Binding-site contacts:
Ligand atom C3 contacts residue ASN254 of chain 1.WA at 4.1 Å.
Ligand atom O3 contacts residue ASN254 of chain 1.WA at 3.8 Å.
Ligand atom O3 contacts residue TRP287 of chain 1.XA at 3.8 Å.
Ligand atom O2 contacts residue THR52 of chain 1.XA at 4.4 Å.
Ligand atom O1 contacts residue TRP287 of chain 1.XA at 3.0 Å (h-bond).
Ligand atom C6 contacts residue TRP287 of chain 1.XA at 3.8 Å (hydrophobic).
Ligand atom O2 contacts residue SER256 of chain 1.WA at 4.0 Å.
Ligand atom C4 contacts residue TRP287 of chain 1.XA at 3.4 Å (hydrophobic).
Ligand atom C2 contacts residue TRP287 of chain 1.XA at 3.8 Å (hydrophobic).
Ligand atom C1 contacts residue TRP287 of chain 1.XA at 3.8 Å (hydrophobic).
Ligand atom O5 contacts residue TRP287 of chain 1.XA at 3.3 Å.
Ligand atom C3 contacts residue TRP287 of chain 1.XA at 4.3 Å (hydrophobic).
Ligand atom O2 contacts residue ASN254 of chain 1.WA at 4.0 Å.
Ligand atom O3 contacts residue ALA257 of chain 1.WA at 4.5 Å.
Ligand atom C5 contacts residue TRP287 of chain 1.XA at 3.9 Å (hydrophobic).
Ligand atom O4 contacts residue TRP287 of chain 1.XA at 2.1 Å.
Ligand atom O2 contacts residue ASN55 of chain 1.XA at 3.5 Å (h-bond).

The small molecule below binds the protein below.
Small molecule (SMILES): OC[C@H]1O[C@@H](O)[C@H](O)[C@@H](O)[C@H]1O

Sequence of chain 1.WA:
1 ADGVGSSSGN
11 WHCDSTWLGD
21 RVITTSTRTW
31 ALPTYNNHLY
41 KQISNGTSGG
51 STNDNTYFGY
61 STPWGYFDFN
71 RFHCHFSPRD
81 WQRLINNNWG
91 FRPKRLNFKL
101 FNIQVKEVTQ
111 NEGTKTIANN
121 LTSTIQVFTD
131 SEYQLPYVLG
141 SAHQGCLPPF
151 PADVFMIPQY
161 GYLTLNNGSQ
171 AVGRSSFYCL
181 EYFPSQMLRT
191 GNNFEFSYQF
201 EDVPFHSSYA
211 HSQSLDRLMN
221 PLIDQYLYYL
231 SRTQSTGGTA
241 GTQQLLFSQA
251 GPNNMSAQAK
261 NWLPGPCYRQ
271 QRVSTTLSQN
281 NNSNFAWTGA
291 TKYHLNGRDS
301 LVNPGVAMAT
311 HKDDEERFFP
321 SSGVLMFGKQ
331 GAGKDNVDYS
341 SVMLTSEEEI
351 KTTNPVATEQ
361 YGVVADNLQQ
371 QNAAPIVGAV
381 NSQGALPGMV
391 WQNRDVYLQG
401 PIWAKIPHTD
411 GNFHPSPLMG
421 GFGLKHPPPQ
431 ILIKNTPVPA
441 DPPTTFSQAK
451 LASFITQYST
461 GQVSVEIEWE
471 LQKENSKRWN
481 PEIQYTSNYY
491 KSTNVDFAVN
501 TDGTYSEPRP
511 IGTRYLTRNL

Sequence of chain 1.XA:
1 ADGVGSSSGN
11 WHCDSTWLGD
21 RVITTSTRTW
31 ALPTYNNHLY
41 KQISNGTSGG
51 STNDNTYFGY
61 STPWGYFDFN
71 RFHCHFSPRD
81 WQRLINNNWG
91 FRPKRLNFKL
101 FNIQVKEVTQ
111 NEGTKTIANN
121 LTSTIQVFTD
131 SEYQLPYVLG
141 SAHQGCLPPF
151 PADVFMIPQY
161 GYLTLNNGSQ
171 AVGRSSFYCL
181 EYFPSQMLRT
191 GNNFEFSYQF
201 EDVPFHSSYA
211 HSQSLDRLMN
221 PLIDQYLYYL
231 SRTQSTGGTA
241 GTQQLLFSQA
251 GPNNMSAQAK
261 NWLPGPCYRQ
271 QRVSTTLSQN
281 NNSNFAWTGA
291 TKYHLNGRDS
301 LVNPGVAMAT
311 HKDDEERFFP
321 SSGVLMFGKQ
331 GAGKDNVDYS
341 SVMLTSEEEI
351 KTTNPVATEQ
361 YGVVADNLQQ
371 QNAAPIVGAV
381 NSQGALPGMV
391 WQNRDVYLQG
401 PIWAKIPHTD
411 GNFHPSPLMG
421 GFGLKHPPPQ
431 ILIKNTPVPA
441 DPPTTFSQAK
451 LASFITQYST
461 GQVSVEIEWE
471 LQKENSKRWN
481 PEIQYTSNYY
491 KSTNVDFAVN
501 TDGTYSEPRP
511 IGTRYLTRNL